Sequence of chain 1.A:
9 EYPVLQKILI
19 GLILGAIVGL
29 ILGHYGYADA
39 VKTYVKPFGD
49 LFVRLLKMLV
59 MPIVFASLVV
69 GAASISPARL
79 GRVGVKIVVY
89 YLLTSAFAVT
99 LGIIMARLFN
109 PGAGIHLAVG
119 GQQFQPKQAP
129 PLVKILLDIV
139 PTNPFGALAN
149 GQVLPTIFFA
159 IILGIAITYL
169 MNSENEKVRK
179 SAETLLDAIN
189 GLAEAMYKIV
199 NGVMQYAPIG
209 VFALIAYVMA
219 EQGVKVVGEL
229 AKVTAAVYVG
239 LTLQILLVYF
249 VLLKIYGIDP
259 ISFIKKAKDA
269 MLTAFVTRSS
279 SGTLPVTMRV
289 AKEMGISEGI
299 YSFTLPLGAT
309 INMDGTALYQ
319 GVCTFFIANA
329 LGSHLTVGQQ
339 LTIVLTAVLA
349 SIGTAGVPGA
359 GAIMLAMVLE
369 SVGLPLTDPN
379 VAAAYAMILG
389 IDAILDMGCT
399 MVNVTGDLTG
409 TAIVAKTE

This protein binds this small molecule.
Small molecule (SMILES): N[C@@H](CS)C(=O)O

Binding-site contacts:
Ligand atom OXT contacts residue GLY354 of chain 1.A at 3.6 Å.
Ligand atom O contacts residue THR398 of chain 1.A at 3.1 Å.
Ligand atom N contacts residue VAL355 of chain 1.A at 3.2 Å (h-bond).
Ligand atom OXT contacts residue THR352 of chain 1.A at 4.3 Å.
Ligand atom C contacts residue ARG276 of chain 1.A at 4.0 Å.
Ligand atom N contacts residue GLY357 of chain 1.A at 3.5 Å (h-bond).
Ligand atom CA contacts residue VAL355 of chain 1.A at 4.0 Å (hydrophobic).
Ligand atom OXT contacts residue ALA353 of chain 1.A at 2.6 Å (h-bond).
Ligand atom CB contacts residue THR314 of chain 1.A at 2.6 Å.
Ligand atom O contacts residue MET311 of chain 1.A at 3.9 Å.
Ligand atom C contacts residue ALA353 of chain 1.A at 3.9 Å (hydrophobic).
Ligand atom SG contacts residue ASP394 of chain 1.A at 3.3 Å (salt-bridge).
Ligand atom CA contacts residue THR398 of chain 1.A at 3.5 Å.
Ligand atom O contacts residue SER278 of chain 1.A at 3.0 Å.
Ligand atom CA contacts residue ARG276 of chain 1.A at 4.2 Å.
Ligand atom CA contacts residue ASN401 of chain 1.A at 3.9 Å.
Ligand atom C contacts residue MET311 of chain 1.A at 3.8 Å (hydrophobic).
Ligand atom SG contacts residue CYS397 of chain 1.A at 3.5 Å.
Ligand atom CA contacts residue THR314 of chain 1.A at 3.9 Å.
Ligand atom O contacts residue ASN401 of chain 1.A at 3.4 Å (h-bond).
Ligand atom CB contacts residue ASP394 of chain 1.A at 3.8 Å.
Ligand atom CB contacts residue THR352 of chain 1.A at 3.9 Å.
Ligand atom OXT contacts residue VAL355 of chain 1.A at 3.3 Å (h-bond).
Ligand atom SG contacts residue THR314 of chain 1.A at 2.9 Å (h-bond).
Ligand atom CB contacts residue GLY359 of chain 1.A at 3.9 Å.
Ligand atom O contacts residue ARG276 of chain 1.A at 3.8 Å.
Ligand atom SG contacts residue GLY359 of chain 1.A at 3.6 Å.
Ligand atom N contacts residue ARG276 of chain 1.A at 3.6 Å.
Ligand atom N contacts residue ALA358 of chain 1.A at 4.1 Å.
Ligand atom N contacts residue ASP394 of chain 1.A at 2.5 Å (salt-bridge).
Ligand atom OXT contacts residue SER278 of chain 1.A at 4.1 Å.
Ligand atom C contacts residue ASN401 of chain 1.A at 3.6 Å.
Ligand atom OXT contacts residue MET311 of chain 1.A at 3.3 Å.
Ligand atom N contacts residue THR398 of chain 1.A at 3.8 Å.
Ligand atom C contacts residue THR398 of chain 1.A at 3.9 Å.
Ligand atom N contacts residue PRO356 of chain 1.A at 3.8 Å.
Ligand atom C contacts residue SER278 of chain 1.A at 4.0 Å.
Ligand atom C contacts residue VAL355 of chain 1.A at 3.8 Å (hydrophobic).
Ligand atom CA contacts residue ASP394 of chain 1.A at 3.1 Å.
Ligand atom CB contacts residue ASN401 of chain 1.A at 3.7 Å.